This small molecule binds to this protein.
Small molecule (SMILES): CC(=O)N[C@@H]1[C@@H](O)[C@H](O)[C@@H](CO)O[C@H]1O

Sequence of chain 1.B:
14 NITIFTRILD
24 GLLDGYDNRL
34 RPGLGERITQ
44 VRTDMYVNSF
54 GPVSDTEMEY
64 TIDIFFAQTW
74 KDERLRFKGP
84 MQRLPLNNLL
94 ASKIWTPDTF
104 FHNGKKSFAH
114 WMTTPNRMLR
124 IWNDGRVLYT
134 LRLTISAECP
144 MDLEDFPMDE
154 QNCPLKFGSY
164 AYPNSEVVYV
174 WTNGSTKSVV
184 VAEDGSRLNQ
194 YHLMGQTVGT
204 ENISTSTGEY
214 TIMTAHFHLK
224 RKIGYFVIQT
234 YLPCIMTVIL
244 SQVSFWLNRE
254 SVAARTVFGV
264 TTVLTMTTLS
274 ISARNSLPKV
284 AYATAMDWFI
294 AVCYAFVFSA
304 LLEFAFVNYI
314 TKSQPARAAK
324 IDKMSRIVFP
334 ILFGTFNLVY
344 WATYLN

Binding-site contacts:
Ligand atom C6 contacts residue ASN167 of chain 1.B at 3.8 Å.
Ligand atom C4 contacts residue ASN205 of chain 1.B at 4.2 Å.
Ligand atom O6 contacts residue ASN167 of chain 1.B at 4.2 Å.
Ligand atom C1 contacts residue ASN205 of chain 1.B at 1.4 Å.
Ligand atom C2 contacts residue ASN205 of chain 1.B at 2.4 Å.
Ligand atom O7 contacts residue ASN205 of chain 1.B at 3.4 Å (h-bond).
Ligand atom C1 contacts residue ASN167 of chain 1.B at 4.0 Å.
Ligand atom C5 contacts residue ASN205 of chain 1.B at 3.6 Å.
Ligand atom C8 contacts residue ASN205 of chain 1.B at 4.5 Å.
Ligand atom C5 contacts residue ASN167 of chain 1.B at 3.8 Å.
Ligand atom N2 contacts residue ASN205 of chain 1.B at 2.9 Å (h-bond).
Ligand atom C3 contacts residue ASN205 of chain 1.B at 3.8 Å.
Ligand atom O5 contacts residue ASN167 of chain 1.B at 3.4 Å (h-bond).
Ligand atom C7 contacts residue ASN205 of chain 1.B at 3.3 Å.
Ligand atom O5 contacts residue ASN205 of chain 1.B at 2.3 Å (h-bond).
Ligand atom O5 contacts residue GLU212 of chain 1.B at 4.5 Å.